Sequence of chain 1.A:
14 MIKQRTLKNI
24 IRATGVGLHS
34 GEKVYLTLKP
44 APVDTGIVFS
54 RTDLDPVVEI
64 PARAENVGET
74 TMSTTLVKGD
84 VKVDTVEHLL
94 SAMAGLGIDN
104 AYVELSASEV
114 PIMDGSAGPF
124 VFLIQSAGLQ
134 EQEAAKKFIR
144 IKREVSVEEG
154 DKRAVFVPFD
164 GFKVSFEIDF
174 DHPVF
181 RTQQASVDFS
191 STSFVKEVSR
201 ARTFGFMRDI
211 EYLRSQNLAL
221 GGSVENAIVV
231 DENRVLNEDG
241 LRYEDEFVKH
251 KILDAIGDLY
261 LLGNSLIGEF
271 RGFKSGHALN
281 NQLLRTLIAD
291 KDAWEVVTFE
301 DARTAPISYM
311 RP

Binding-site contacts:
Ligand atom O3 contacts residue THR203 of chain 1.A at 2.7 Å (h-bond).
Ligand atom N3 contacts residue ASP254 of chain 1.A at 3.3 Å (salt-bridge).
Ligand atom N3 contacts residue GLU90 of chain 1.A at 2.6 Å (salt-bridge).
Ligand atom C11 contacts residue GLU90 of chain 1.A at 3.3 Å.
Ligand atom C9 contacts residue ASP254 of chain 1.A at 2.9 Å.
Ligand atom C23 contacts residue GLY222 of chain 1.A at 3.6 Å.
Ligand atom O4 contacts residue MET207 of chain 1.A at 3.1 Å (h-bond).
Ligand atom C5 contacts residue PHE206 of chain 1.A at 3.5 Å (hydrophobic).
Ligand atom C31 contacts residue ARG214 of chain 1.A at 3.5 Å.
Ligand atom C10 contacts residue ZN1 of chain 1.B at 3.0 Å.
Ligand atom C32 contacts residue ILE210 of chain 1.A at 3.5 Å (hydrophobic).
Ligand atom C12 contacts residue MET75 of chain 1.A at 3.5 Å (hydrophobic).
Ligand atom C14 contacts residue THR203 of chain 1.A at 3.6 Å.
Ligand atom C9 contacts residue THR203 of chain 1.A at 3.5 Å.
Ligand atom O3 contacts residue ASP254 of chain 1.A at 3.0 Å (salt-bridge).
Ligand atom C13 contacts residue GLU90 of chain 1.A at 3.5 Å.
Ligand atom C23 contacts residue SER223 of chain 1.A at 3.6 Å.
Ligand atom O3 contacts residue HIS250 of chain 1.A at 2.9 Å (h-bond).
Ligand atom N4 contacts residue PHE204 of chain 1.A at 2.7 Å (h-bond).
Ligand atom C34 contacts residue PHE204 of chain 1.A at 3.5 Å (hydrophobic).
Ligand atom N3 contacts residue ZN1 of chain 1.B at 2.3 Å.
Ligand atom C1 contacts residue PHE204 of chain 1.A at 3.4 Å (hydrophobic).
Ligand atom C2 contacts residue PHE204 of chain 1.A at 3.1 Å (hydrophobic).
Ligand atom C29 contacts residue MET207 of chain 1.A at 3.5 Å (hydrophobic).
Ligand atom N3 contacts residue HIS91 of chain 1.A at 3.2 Å (h-bond).
Ligand atom C11 contacts residue HIS91 of chain 1.A at 3.4 Å.
Ligand atom C11 contacts residue ZN1 of chain 1.B at 3.1 Å.
Ligand atom C22 contacts residue GLY222 of chain 1.A at 3.6 Å.
Ligand atom C10 contacts residue ASP254 of chain 1.A at 3.2 Å.
Ligand atom C10 contacts residue GLU90 of chain 1.A at 3.3 Å.
Ligand atom C31 contacts residue GLY222 of chain 1.A at 3.6 Å.
Ligand atom C9 contacts residue ZN1 of chain 1.B at 2.9 Å.
Ligand atom F1 contacts residue THR203 of chain 1.A at 3.0 Å.
Ligand atom C18 contacts residue ALA219 of chain 1.A at 3.5 Å (hydrophobic).
Ligand atom C14 contacts residue PHE204 of chain 1.A at 3.2 Å (hydrophobic).
Ligand atom C23 contacts residue VAL229 of chain 1.A at 3.5 Å (hydrophobic).
Ligand atom O3 contacts residue ZN1 of chain 1.B at 2.3 Å.
Ligand atom C24 contacts residue SER223 of chain 1.A at 3.4 Å.
Ligand atom C13 contacts residue MET75 of chain 1.A at 3.1 Å (hydrophobic).
Ligand atom N2 contacts residue ASP254 of chain 1.A at 3.4 Å (salt-bridge).

The protein below binds the small molecule below.
Small molecule (SMILES): CC(C)C(=O)N1C[C@H](NC(=O)[C@@H]2C[C@H](F)CN2)C[C@@H]1C(=O)NCc1ccc(C#Cc2ccc(CN3CCOCC3)cc2)cc1